Binding-site contacts:
Ligand atom C5 contacts residue TYR121 of chain 1.A at 3.7 Å (hydrophobic).
Ligand atom C5 contacts residue TYR334 of chain 1.A at 3.7 Å (hydrophobic).
Ligand atom C10 contacts residue TRP279 of chain 1.A at 3.5 Å (hydrophobic).
Ligand atom C4 contacts residue TYR334 of chain 1.A at 4.4 Å (hydrophobic).
Ligand atom C3 contacts residue TYR70 of chain 1.A at 4.4 Å (hydrophobic).
Ligand atom C4 contacts residue TYR121 of chain 1.A at 4.3 Å (hydrophobic).
Ligand atom C6 contacts residue PHE330 of chain 1.A at 3.5 Å (hydrophobic).
Ligand atom C6 contacts residue TYR334 of chain 1.A at 3.6 Å (hydrophobic).
Ligand atom C2 contacts residue TYR70 of chain 1.A at 3.9 Å (hydrophobic).
Ligand atom O7 contacts residue TYR334 of chain 1.A at 3.5 Å.
Ligand atom N1 contacts residue TRP279 of chain 1.A at 4.4 Å.
Ligand atom O7 contacts residue TYR70 of chain 1.A at 4.0 Å.
Ligand atom C10 contacts residue TYR70 of chain 1.A at 3.3 Å (hydrophobic).
Ligand atom C9 contacts residue TYR70 of chain 1.A at 4.2 Å (hydrophobic).
Ligand atom N1 contacts residue TYR70 of chain 1.A at 4.0 Å.
Ligand atom O7 contacts residue ASP72 of chain 1.A at 4.3 Å.
Ligand atom C3 contacts residue TRP279 of chain 1.A at 3.7 Å (hydrophobic).
Ligand atom C4 contacts residue TRP279 of chain 1.A at 4.5 Å (hydrophobic).
Ligand atom C8 contacts residue TRP279 of chain 1.A at 3.9 Å (hydrophobic).
Ligand atom O7 contacts residue TYR121 of chain 1.A at 4.0 Å.
Ligand atom C6 contacts residue TYR121 of chain 1.A at 4.0 Å (hydrophobic).

This protein binds this small molecule.
Small molecule (SMILES): CC(=O)CCC[N+](C)(C)C

Sequence of chain 1.A:
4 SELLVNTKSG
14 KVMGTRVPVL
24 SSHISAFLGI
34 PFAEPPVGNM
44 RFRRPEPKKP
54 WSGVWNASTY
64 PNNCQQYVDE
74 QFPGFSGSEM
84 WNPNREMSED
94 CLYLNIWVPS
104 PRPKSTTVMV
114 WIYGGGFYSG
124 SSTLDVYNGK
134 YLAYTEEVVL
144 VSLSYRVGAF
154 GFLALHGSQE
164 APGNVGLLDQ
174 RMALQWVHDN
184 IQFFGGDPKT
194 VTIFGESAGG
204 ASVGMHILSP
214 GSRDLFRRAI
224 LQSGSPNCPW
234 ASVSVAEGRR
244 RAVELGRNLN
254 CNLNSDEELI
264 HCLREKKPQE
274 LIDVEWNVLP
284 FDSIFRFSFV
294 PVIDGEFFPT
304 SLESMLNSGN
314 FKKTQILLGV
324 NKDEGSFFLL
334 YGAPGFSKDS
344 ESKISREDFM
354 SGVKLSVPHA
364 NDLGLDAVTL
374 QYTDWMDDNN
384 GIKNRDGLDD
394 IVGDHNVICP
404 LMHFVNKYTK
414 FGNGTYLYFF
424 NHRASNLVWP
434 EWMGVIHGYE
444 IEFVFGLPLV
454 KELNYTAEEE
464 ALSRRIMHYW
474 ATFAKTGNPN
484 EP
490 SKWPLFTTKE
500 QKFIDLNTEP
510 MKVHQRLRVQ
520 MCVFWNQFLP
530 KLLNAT